Binding-site contacts:
Ligand atom O6 contacts residue NAG2 of chain 1.G at 4.0 Å.
Ligand atom C1 contacts residue NAG2 of chain 1.G at 1.0 Å.
Ligand atom O7 contacts residue NAG2 of chain 1.G at 4.3 Å.
Ligand atom C5 contacts residue NAG2 of chain 1.G at 2.7 Å.
Ligand atom N2 contacts residue NAG2 of chain 1.G at 3.3 Å (h-bond).
Ligand atom C4 contacts residue NAG2 of chain 1.G at 3.6 Å.
Ligand atom C2 contacts residue NAG2 of chain 1.G at 2.5 Å.
Ligand atom O4 contacts residue NAG2 of chain 1.G at 4.4 Å.
Ligand atom C7 contacts residue NAG2 of chain 1.G at 4.1 Å.
Ligand atom C6 contacts residue NAG2 of chain 1.G at 3.1 Å.
Ligand atom O5 contacts residue NAG2 of chain 1.G at 1.4 Å (h-bond).
Ligand atom C3 contacts residue NAG2 of chain 1.G at 3.3 Å.

The protein below binds the small molecule below.
Small molecule (SMILES): CC(=O)N[C@@H]1[C@@H](O)[C@H](O)[C@@H](CO)O[C@H]1O